Binding-site contacts:
Ligand atom O contacts residue TRP213 of chain 1.A at 3.6 Å.
Ligand atom C contacts residue THR204 of chain 1.A at 4.0 Å.
Ligand atom C6 contacts residue HIS99 of chain 1.A at 3.7 Å.
Ligand atom O1 contacts residue HIS99 of chain 1.A at 3.4 Å.
Ligand atom N contacts residue ZN1 of chain 1.B at 1.9 Å.
Ligand atom C3 contacts residue GLN97 of chain 1.A at 4.0 Å.
Ligand atom O1 contacts residue VAL147 of chain 1.A at 3.7 Å.
Ligand atom C1 contacts residue PHE135 of chain 1.A at 3.9 Å (hydrophobic).
Ligand atom C7 contacts residue VAL126 of chain 1.A at 3.9 Å (hydrophobic).
Ligand atom C5 contacts residue HIS99 of chain 1.A at 3.7 Å.
Ligand atom C5 contacts residue THR204 of chain 1.A at 3.6 Å.
Ligand atom C contacts residue LEU202 of chain 1.A at 4.0 Å (hydrophobic).
Ligand atom F3 contacts residue LEU202 of chain 1.A at 3.5 Å.
Ligand atom N contacts residue THR203 of chain 1.A at 2.8 Å (h-bond).
Ligand atom N contacts residue HIS101 of chain 1.A at 3.4 Å (h-bond).
Ligand atom S contacts residue HIS124 of chain 1.A at 3.9 Å.
Ligand atom O1 contacts residue VAL126 of chain 1.A at 3.9 Å.
Ligand atom F3 contacts residue LEU145 of chain 1.A at 3.9 Å.
Ligand atom F1 contacts residue ZN1 of chain 1.B at 3.6 Å.
Ligand atom F2 contacts residue VAL126 of chain 1.A at 3.7 Å.
Ligand atom F2 contacts residue LEU202 of chain 1.A at 3.2 Å.
Ligand atom F3 contacts residue VAL126 of chain 1.A at 3.5 Å.
Ligand atom F1 contacts residue HIS99 of chain 1.A at 3.4 Å.
Ligand atom F contacts residue THR204 of chain 1.A at 3.4 Å.
Ligand atom S contacts residue HIS99 of chain 1.A at 3.9 Å.
Ligand atom F3 contacts residue PHE135 of chain 1.A at 3.4 Å.
Ligand atom O1 contacts residue TRP213 of chain 1.A at 3.8 Å.
Ligand atom N contacts residue HIS124 of chain 1.A at 3.3 Å (h-bond).
Ligand atom S contacts residue THR203 of chain 1.A at 3.9 Å.
Ligand atom F2 contacts residue VAL147 of chain 1.A at 3.5 Å.
Ligand atom C7 contacts residue LEU202 of chain 1.A at 3.4 Å (hydrophobic).
Ligand atom S contacts residue ZN1 of chain 1.B at 3.0 Å.
Ligand atom C8 contacts residue LEU202 of chain 1.A at 3.5 Å (hydrophobic).
Ligand atom O contacts residue LEU202 of chain 1.A at 3.3 Å.
Ligand atom F1 contacts residue THR204 of chain 1.A at 3.3 Å.
Ligand atom N contacts residue HIS99 of chain 1.A at 3.3 Å (h-bond).
Ligand atom O1 contacts residue HIS124 of chain 1.A at 3.4 Å (h-bond).
Ligand atom O contacts residue THR203 of chain 1.A at 3.0 Å (h-bond).
Ligand atom O1 contacts residue ZN1 of chain 1.B at 3.0 Å.
Ligand atom C4 contacts residue THR204 of chain 1.A at 3.7 Å.

Sequence of chain 1.A:
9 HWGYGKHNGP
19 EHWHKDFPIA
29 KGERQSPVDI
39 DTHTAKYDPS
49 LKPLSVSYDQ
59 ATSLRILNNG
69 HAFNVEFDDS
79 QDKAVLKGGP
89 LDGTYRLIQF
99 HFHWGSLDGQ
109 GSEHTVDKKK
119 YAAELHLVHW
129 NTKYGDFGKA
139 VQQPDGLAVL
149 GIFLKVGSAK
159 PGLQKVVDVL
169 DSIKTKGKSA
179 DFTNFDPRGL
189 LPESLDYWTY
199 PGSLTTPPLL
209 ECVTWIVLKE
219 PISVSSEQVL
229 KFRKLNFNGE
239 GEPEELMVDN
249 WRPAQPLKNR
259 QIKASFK

This small molecule binds to this protein.
Small molecule (SMILES): CCCc1c(F)c(F)c(S(N)(=O)=O)c(F)c1F